Binding-site contacts:
Ligand atom C5 contacts residue SER800 of chain 1.B at 4.1 Å.
Ligand atom C3 contacts residue ASN798 of chain 1.B at 3.8 Å.
Ligand atom C1 contacts residue ASN798 of chain 1.B at 1.4 Å.
Ligand atom C2 contacts residue ASN798 of chain 1.B at 2.5 Å.
Ligand atom N2 contacts residue ASN798 of chain 1.B at 3.0 Å (h-bond).
Ligand atom C4 contacts residue ASN798 of chain 1.B at 4.2 Å.
Ligand atom C2 contacts residue SER800 of chain 1.B at 4.5 Å.
Ligand atom C5 contacts residue GLN801 of chain 1.B at 3.7 Å.
Ligand atom O7 contacts residue ASN798 of chain 1.B at 4.3 Å.
Ligand atom C1 contacts residue SER800 of chain 1.B at 3.4 Å.
Ligand atom C5 contacts residue ASN798 of chain 1.B at 3.6 Å.
Ligand atom C6 contacts residue GLN801 of chain 1.B at 3.3 Å.
Ligand atom O5 contacts residue SER800 of chain 1.B at 4.0 Å.
Ligand atom O5 contacts residue ASN798 of chain 1.B at 2.2 Å (h-bond).
Ligand atom C8 contacts residue GLN801 of chain 1.B at 3.8 Å.
Ligand atom C6 contacts residue GLN932 of chain 1.B at 4.4 Å.
Ligand atom O5 contacts residue GLN801 of chain 1.B at 4.3 Å.
Ligand atom C7 contacts residue ASN798 of chain 1.B at 3.9 Å.

Sequence of chain 1.B:
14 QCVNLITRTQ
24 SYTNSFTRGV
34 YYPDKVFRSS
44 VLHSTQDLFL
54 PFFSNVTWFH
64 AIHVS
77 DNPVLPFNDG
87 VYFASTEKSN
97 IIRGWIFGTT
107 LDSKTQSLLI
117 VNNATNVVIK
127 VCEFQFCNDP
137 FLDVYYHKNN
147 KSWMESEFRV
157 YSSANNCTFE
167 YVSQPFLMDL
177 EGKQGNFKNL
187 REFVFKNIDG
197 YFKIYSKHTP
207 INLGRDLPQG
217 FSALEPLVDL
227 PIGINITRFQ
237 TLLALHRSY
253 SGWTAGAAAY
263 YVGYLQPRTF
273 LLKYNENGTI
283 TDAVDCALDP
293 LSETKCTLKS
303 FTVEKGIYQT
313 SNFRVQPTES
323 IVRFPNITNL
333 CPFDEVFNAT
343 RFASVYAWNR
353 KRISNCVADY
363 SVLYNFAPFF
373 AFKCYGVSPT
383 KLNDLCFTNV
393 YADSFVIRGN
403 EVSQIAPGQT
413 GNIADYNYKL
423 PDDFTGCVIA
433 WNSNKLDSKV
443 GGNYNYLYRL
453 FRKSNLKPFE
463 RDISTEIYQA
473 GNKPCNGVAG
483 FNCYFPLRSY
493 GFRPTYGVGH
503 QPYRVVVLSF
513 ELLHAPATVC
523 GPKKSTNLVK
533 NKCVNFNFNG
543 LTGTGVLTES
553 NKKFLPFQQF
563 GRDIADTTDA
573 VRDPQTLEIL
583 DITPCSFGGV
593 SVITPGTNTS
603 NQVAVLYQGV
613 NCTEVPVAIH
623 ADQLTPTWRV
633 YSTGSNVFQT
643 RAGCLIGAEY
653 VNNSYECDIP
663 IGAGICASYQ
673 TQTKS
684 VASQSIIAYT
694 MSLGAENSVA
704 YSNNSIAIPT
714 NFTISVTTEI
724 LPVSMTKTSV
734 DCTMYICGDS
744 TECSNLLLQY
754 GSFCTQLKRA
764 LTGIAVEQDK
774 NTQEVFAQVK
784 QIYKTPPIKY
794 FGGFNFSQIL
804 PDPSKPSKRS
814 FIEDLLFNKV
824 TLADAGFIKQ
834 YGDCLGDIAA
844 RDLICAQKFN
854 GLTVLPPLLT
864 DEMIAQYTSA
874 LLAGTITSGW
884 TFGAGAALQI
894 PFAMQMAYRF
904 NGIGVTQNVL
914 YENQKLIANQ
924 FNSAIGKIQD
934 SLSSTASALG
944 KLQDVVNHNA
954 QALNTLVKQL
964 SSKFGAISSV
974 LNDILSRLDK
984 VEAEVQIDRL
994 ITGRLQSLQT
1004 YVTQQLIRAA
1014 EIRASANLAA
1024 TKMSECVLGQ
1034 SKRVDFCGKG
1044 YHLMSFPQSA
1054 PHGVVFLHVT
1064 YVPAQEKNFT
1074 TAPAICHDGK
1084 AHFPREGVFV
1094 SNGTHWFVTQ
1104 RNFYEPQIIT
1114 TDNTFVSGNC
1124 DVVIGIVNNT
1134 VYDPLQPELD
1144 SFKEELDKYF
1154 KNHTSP

This small molecule binds to this protein.
Small molecule (SMILES): CC(=O)N[C@H]1[C@H](O[C@H]2[C@H](O)[C@@H](NC(C)=O)CO[C@@H]2CO)O[C@H](CO)[C@@H](O[C@H]2O[C@H](CO)[C@@H](O)[C@H](O)[C@@H]2O)[C@@H]1O